Binding-site contacts:
Ligand atom C4 contacts residue LEU106 of chain 20.A at 3.9 Å (hydrophobic).
Ligand atom C3B contacts residue TYR152 of chain 20.A at 3.7 Å (hydrophobic).
Ligand atom C1B contacts residue VAL188 of chain 20.A at 3.8 Å (hydrophobic).
Ligand atom C3 contacts residue ASN219 of chain 20.A at 4.0 Å.
Ligand atom O1 contacts residue LEU106 of chain 20.A at 3.7 Å.
Ligand atom C2A contacts residue TYR152 of chain 20.A at 3.6 Å (hydrophobic).
Ligand atom C5 contacts residue LEU106 of chain 20.A at 3.8 Å (hydrophobic).
Ligand atom C4 contacts residue TYR197 of chain 20.A at 3.8 Å (hydrophobic).
Ligand atom O1A contacts residue PHE186 of chain 20.A at 3.0 Å.
Ligand atom C1B contacts residue ILE104 of chain 20.A at 4.0 Å (hydrophobic).
Ligand atom N3A contacts residue PHE186 of chain 20.A at 4.0 Å.
Ligand atom C5B contacts residue PHE186 of chain 20.A at 3.9 Å (hydrophobic).
Ligand atom C6B contacts residue TYR128 of chain 20.A at 3.3 Å (hydrophobic).
Ligand atom N2 contacts residue LEU106 of chain 20.A at 3.8 Å.
Ligand atom C6B contacts residue ILE104 of chain 20.A at 3.6 Å (hydrophobic).
Ligand atom C5A contacts residue PHE186 of chain 20.A at 3.5 Å (hydrophobic).
Ligand atom C5B contacts residue MET224 of chain 20.A at 3.8 Å (hydrophobic).
Ligand atom C4C contacts residue VAL191 of chain 20.A at 3.0 Å (hydrophobic).
Ligand atom C1B contacts residue TYR128 of chain 20.A at 3.6 Å (hydrophobic).
Ligand atom N3A contacts residue PRO174 of chain 20.A at 3.7 Å.
Ligand atom C2C contacts residue TYR197 of chain 20.A at 3.7 Å (hydrophobic).
Ligand atom C3B contacts residue VAL188 of chain 20.A at 3.8 Å (hydrophobic).
Ligand atom C4B contacts residue TYR152 of chain 20.A at 3.8 Å (hydrophobic).
Ligand atom C4A contacts residue PRO174 of chain 20.A at 3.1 Å (hydrophobic).
Ligand atom O1B contacts residue TYR128 of chain 20.A at 3.4 Å (h-bond).
Ligand atom C1C contacts residue LEU106 of chain 20.A at 3.8 Å (hydrophobic).
Ligand atom C4B contacts residue PHE186 of chain 20.A at 3.6 Å (hydrophobic).
Ligand atom N3A contacts residue TYR152 of chain 20.A at 3.5 Å.
Ligand atom N2 contacts residue ASN219 of chain 20.A at 3.8 Å.
Ligand atom C2B contacts residue VAL188 of chain 20.A at 3.5 Å (hydrophobic).
Ligand atom C3C contacts residue TYR128 of chain 20.A at 3.4 Å (hydrophobic).
Ligand atom C1C contacts residue TYR128 of chain 20.A at 3.7 Å (hydrophobic).
Ligand atom C5C contacts residue VAL191 of chain 20.A at 3.8 Å (hydrophobic).
Ligand atom C4C contacts residue VAL188 of chain 20.A at 3.7 Å (hydrophobic).
Ligand atom C31 contacts residue ASN219 of chain 20.A at 3.3 Å.
Ligand atom C5A contacts residue VAL176 of chain 20.A at 3.6 Å (hydrophobic).
Ligand atom O1 contacts residue MET221 of chain 20.A at 3.9 Å.
Ligand atom C2A contacts residue PHE186 of chain 20.A at 3.3 Å (hydrophobic).
Ligand atom N3A contacts residue ALA24 of chain 20.C at 3.8 Å.
Ligand atom O1B contacts residue ILE104 of chain 20.A at 3.9 Å.

Sequence of chain 20.A:
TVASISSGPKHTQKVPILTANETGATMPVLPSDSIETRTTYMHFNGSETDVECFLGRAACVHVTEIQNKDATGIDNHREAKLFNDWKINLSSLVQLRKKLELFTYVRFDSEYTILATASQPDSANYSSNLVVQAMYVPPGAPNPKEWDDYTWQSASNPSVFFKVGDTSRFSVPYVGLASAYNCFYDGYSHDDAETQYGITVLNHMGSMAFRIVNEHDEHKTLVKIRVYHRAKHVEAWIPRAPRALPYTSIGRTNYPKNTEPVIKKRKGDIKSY

The small molecule below binds the protein below.
Small molecule (SMILES): Cc1cc(CCCCCOc2ccc(C3=NCCO3)cc2)on1

Sequence of chain 20.C:
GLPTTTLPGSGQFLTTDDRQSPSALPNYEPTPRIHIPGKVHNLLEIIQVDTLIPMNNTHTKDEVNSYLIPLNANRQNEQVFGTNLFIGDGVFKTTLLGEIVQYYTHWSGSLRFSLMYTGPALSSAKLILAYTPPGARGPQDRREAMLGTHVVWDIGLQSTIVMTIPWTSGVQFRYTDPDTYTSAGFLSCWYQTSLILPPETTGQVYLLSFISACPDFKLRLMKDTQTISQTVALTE